Binding-site contacts:
Ligand atom CD contacts residue THR277 of chain 1.B at 3.7 Å.
Ligand atom O contacts residue ZN1 of chain 1.T at 1.9 Å.
Ligand atom O contacts residue TYR222 of chain 1.B at 2.6 Å (h-bond).
Ligand atom OE1 contacts residue ARG226 of chain 1.B at 3.0 Å (salt-bridge).
Ligand atom O contacts residue PHE225 of chain 1.B at 3.3 Å.
Ligand atom OE2 contacts residue GLY85 of chain 1.B at 3.6 Å.
Ligand atom OG1 contacts residue A2G1 of chain 1.F at 1.4 Å.
Ligand atom CG2 contacts residue A2G1 of chain 1.F at 3.2 Å.
Ligand atom CD contacts residue A2G1 of chain 1.F at 3.4 Å.
Ligand atom OE1 contacts residue HIS264 of chain 1.B at 3.3 Å (h-bond).
Ligand atom C contacts residue ARG226 of chain 1.B at 3.4 Å.
Ligand atom O contacts residue HIS264 of chain 1.B at 3.4 Å (h-bond).
Ligand atom CB contacts residue A2G1 of chain 1.E at 2.4 Å.
Ligand atom O contacts residue GLU278 of chain 1.B at 3.4 Å (salt-bridge).
Ligand atom OG1 contacts residue A2G1 of chain 1.E at 1.4 Å.
Ligand atom CG2 contacts residue A2G1 of chain 1.E at 3.2 Å.
Ligand atom CA contacts residue TYR405 of chain 1.B at 3.4 Å (hydrophobic).
Ligand atom C contacts residue TYR222 of chain 1.B at 3.6 Å (hydrophobic).
Ligand atom OE2 contacts residue ASP227 of chain 1.B at 2.9 Å (salt-bridge).
Ligand atom OG1 contacts residue TYR405 of chain 1.B at 3.5 Å (h-bond).
Ligand atom CA contacts residue TYR222 of chain 1.B at 3.3 Å (hydrophobic).
Ligand atom C contacts residue TYR405 of chain 1.B at 3.7 Å (hydrophobic).
Ligand atom O contacts residue ARG226 of chain 1.B at 2.9 Å (salt-bridge).
Ligand atom CA contacts residue A2G1 of chain 1.F at 3.7 Å.
Ligand atom CA contacts residue ARG226 of chain 1.B at 3.0 Å.
Ligand atom O contacts residue TYR405 of chain 1.B at 3.5 Å.
Ligand atom CB contacts residue HIS264 of chain 1.B at 3.8 Å.
Ligand atom NE2 contacts residue THR277 of chain 1.B at 3.4 Å.
Ligand atom CA contacts residue A2G1 of chain 1.E at 3.6 Å.
Ligand atom CG contacts residue ASP227 of chain 1.B at 3.7 Å.
Ligand atom CG contacts residue A2G1 of chain 1.F at 3.2 Å.
Ligand atom N contacts residue A2G1 of chain 1.F at 3.7 Å.
Ligand atom OE1 contacts residue GLN267 of chain 1.B at 3.6 Å.
Ligand atom N contacts residue ARG226 of chain 1.B at 2.8 Å (salt-bridge).
Ligand atom O contacts residue HIS260 of chain 1.B at 3.1 Å (h-bond).
Ligand atom O contacts residue ARG226 of chain 1.B at 3.4 Å (salt-bridge).
Ligand atom O contacts residue ASP227 of chain 1.B at 3.6 Å.
Ligand atom C contacts residue ZN1 of chain 1.T at 3.1 Å.
Ligand atom CB contacts residue A2G1 of chain 1.F at 2.5 Å.
Ligand atom N contacts residue TYR405 of chain 1.B at 3.0 Å (h-bond).

Sequence of chain 1.B:
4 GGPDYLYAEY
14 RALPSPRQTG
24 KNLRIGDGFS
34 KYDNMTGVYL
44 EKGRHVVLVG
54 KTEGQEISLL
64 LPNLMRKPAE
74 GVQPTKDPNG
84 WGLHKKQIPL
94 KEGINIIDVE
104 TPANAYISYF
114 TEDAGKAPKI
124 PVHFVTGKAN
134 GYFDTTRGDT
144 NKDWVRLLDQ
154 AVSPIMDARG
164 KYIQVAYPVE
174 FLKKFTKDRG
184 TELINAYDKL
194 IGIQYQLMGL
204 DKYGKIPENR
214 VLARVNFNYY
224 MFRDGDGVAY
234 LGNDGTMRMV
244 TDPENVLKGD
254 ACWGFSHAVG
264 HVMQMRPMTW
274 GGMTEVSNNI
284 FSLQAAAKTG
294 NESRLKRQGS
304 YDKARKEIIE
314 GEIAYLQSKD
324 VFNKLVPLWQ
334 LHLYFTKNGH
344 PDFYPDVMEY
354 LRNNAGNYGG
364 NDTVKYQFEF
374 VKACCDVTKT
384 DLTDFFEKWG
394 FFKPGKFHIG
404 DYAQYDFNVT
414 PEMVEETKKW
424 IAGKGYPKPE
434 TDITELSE

The protein below binds the small molecule below.
Small molecule (SMILES): C[C@H](NC(=O)[C@H](CCC(=O)O)NC(=O)[C@@H](N)[C@@H](C)O)C(=O)N[C@@H](CCC(N)=O)C(=O)N[C@H](C(=O)N[C@H](C(=O)N1CCC[C@H]1C(N)=O)[C@@H](C)O)[C@@H](C)O